Binding-site contacts:
Ligand atom N1 contacts residue CYS145 of chain 1.A at 3.5 Å (h-bond).
Ligand atom C contacts residue MET49 of chain 1.A at 3.7 Å (hydrophobic).
Ligand atom N2 contacts residue HIS164 of chain 1.A at 4.0 Å.
Ligand atom C2 contacts residue GLN189 of chain 1.A at 4.0 Å.
Ligand atom C7 contacts residue LEU141 of chain 1.A at 3.9 Å (hydrophobic).
Ligand atom N3 contacts residue HIS163 of chain 1.A at 2.8 Å (h-bond).
Ligand atom C1 contacts residue MET49 of chain 1.A at 3.3 Å (hydrophobic).
Ligand atom N2 contacts residue CYS145 of chain 1.A at 3.4 Å (h-bond).
Ligand atom C7 contacts residue GLU166 of chain 1.A at 3.6 Å.
Ligand atom C2 contacts residue MET49 of chain 1.A at 3.6 Å (hydrophobic).
Ligand atom C contacts residue MET165 of chain 1.A at 3.6 Å (hydrophobic).
Ligand atom N2 contacts residue HIS163 of chain 1.A at 3.1 Å (h-bond).
Ligand atom C13 contacts residue HIS164 of chain 1.A at 3.5 Å.
Ligand atom N1 contacts residue GLU166 of chain 1.A at 4.0 Å.
Ligand atom C11 contacts residue ASN142 of chain 1.A at 3.7 Å.
Ligand atom C10 contacts residue LEU141 of chain 1.A at 3.9 Å (hydrophobic).
Ligand atom C8 contacts residue LEU141 of chain 1.A at 3.7 Å (hydrophobic).
Ligand atom CL contacts residue ASP187 of chain 1.A at 3.2 Å.
Ligand atom CL contacts residue MET165 of chain 1.A at 3.7 Å.
Ligand atom C6 contacts residue MET165 of chain 1.A at 4.0 Å (hydrophobic).
Ligand atom N contacts residue CYS145 of chain 1.A at 3.2 Å (h-bond).
Ligand atom C8 contacts residue PHE140 of chain 1.A at 3.3 Å (hydrophobic).
Ligand atom C10 contacts residue ASN142 of chain 1.A at 3.5 Å.
Ligand atom N3 contacts residue SER144 of chain 1.A at 3.9 Å.
Ligand atom C8 contacts residue GLU166 of chain 1.A at 3.4 Å.
Ligand atom C9 contacts residue ASN142 of chain 1.A at 3.6 Å.
Ligand atom CL contacts residue HIS41 of chain 1.A at 3.5 Å.
Ligand atom C13 contacts residue MET165 of chain 1.A at 3.5 Å (hydrophobic).
Ligand atom C13 contacts residue HIS41 of chain 1.A at 3.8 Å.
Ligand atom C9 contacts residue LEU141 of chain 1.A at 3.5 Å (hydrophobic).
Ligand atom N2 contacts residue MET165 of chain 1.A at 3.5 Å.
Ligand atom C1 contacts residue GLN189 of chain 1.A at 4.1 Å.
Ligand atom C9 contacts residue GLU166 of chain 1.A at 3.9 Å.
Ligand atom O contacts residue MET165 of chain 1.A at 3.5 Å.
Ligand atom N3 contacts residue GLU166 of chain 1.A at 3.6 Å (salt-bridge).
Ligand atom N3 contacts residue MET165 of chain 1.A at 3.9 Å.
Ligand atom C1 contacts residue ARG188 of chain 1.A at 3.9 Å.
Ligand atom O contacts residue GLU166 of chain 1.A at 3.3 Å (salt-bridge).
Ligand atom C9 contacts residue PHE140 of chain 1.A at 3.7 Å (hydrophobic).
Ligand atom N2 contacts residue GLU166 of chain 1.A at 3.5 Å (salt-bridge).

Sequence of chain 1.A:
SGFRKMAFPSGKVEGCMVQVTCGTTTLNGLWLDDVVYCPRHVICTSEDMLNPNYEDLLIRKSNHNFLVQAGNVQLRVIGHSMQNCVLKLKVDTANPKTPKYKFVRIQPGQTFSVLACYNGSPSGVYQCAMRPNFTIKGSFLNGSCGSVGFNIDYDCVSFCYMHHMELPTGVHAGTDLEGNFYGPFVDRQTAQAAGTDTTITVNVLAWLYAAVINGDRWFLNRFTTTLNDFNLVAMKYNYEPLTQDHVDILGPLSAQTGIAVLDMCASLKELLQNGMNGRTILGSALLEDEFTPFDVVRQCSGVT

Sequence of chain 2.A:
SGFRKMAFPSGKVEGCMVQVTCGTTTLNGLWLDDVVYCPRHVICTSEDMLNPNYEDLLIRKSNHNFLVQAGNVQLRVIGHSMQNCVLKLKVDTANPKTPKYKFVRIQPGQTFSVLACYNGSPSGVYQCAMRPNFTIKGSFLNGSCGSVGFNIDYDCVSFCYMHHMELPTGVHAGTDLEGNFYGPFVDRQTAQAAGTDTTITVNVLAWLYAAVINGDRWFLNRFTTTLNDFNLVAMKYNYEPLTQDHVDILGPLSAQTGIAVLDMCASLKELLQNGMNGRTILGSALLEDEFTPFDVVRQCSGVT

This small molecule binds to this protein.
Small molecule (SMILES): O=C(Cc1cccc(Cl)c1)Nn1nnc2ccccc21